Sequence of chain 1.A:
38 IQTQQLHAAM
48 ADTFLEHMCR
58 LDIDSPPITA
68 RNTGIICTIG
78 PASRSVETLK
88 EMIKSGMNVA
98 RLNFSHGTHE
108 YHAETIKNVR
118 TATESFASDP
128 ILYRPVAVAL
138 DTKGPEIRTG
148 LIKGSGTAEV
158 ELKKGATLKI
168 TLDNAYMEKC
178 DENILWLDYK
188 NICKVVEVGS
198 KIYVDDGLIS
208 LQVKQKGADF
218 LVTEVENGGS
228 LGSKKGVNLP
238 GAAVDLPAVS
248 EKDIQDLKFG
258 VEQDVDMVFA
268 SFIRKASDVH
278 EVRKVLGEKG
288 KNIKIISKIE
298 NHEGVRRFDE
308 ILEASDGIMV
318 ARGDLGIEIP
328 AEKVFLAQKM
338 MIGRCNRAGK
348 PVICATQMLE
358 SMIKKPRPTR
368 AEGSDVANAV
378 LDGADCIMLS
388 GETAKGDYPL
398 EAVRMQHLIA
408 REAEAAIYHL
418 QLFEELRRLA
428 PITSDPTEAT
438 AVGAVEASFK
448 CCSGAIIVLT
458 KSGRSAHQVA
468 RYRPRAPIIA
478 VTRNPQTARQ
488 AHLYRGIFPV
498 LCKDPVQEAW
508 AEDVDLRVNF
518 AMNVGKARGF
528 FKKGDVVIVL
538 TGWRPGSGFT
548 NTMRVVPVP

A small-molecule ligand and the protein it binds are described below.
Small molecule (SMILES): O=P(O)(O)OC[C@H]1O[C@](O)(COP(=O)(O)O)[C@@H](O)[C@@H]1O

Binding-site contacts:
Ligand atom O5P contacts residue SER459 of chain 1.A at 2.7 Å (h-bond).
Ligand atom O6P contacts residue THR457 of chain 1.A at 2.7 Å (h-bond).
Ligand atom O4 contacts residue GLY545 of chain 1.A at 3.7 Å.
Ligand atom O4 contacts residue GLY543 of chain 1.A at 2.7 Å (h-bond).
Ligand atom C4 contacts residue THR547 of chain 1.A at 3.6 Å.
Ligand atom O4 contacts residue PHE546 of chain 1.A at 2.9 Å (h-bond).
Ligand atom P2 contacts residue SER462 of chain 1.A at 3.6 Å.
Ligand atom C3 contacts residue ARG541 of chain 1.A at 3.4 Å.
Ligand atom O3 contacts residue GLY539 of chain 1.A at 3.0 Å.
Ligand atom O1P contacts residue ARG514 of chain 1.A at 2.8 Å (salt-bridge).
Ligand atom O2 contacts residue LEU456 of chain 1.A at 3.7 Å.
Ligand atom C6 contacts residue THR547 of chain 1.A at 3.4 Å.
Ligand atom O4P contacts residue GLY545 of chain 1.A at 2.8 Å (h-bond).
Ligand atom C6 contacts residue LEU456 of chain 1.A at 3.5 Å (hydrophobic).
Ligand atom O2P contacts residue ARG514 of chain 1.A at 2.8 Å (salt-bridge).
Ligand atom O4P contacts residue SER544 of chain 1.A at 3.3 Å.
Ligand atom O3 contacts residue ARG541 of chain 1.A at 2.7 Å (salt-bridge).
Ligand atom O4 contacts residue THR547 of chain 1.A at 3.5 Å (h-bond).
Ligand atom O3 contacts residue TRP507 of chain 1.A at 3.7 Å.
Ligand atom C6 contacts residue SER462 of chain 1.A at 3.7 Å.
Ligand atom O2 contacts residue GLY539 of chain 1.A at 3.3 Å (h-bond).
Ligand atom O6 contacts residue THR457 of chain 1.A at 3.6 Å.
Ligand atom O5P contacts residue THR457 of chain 1.A at 3.7 Å.
Ligand atom O3P contacts residue GLY543 of chain 1.A at 2.8 Å (h-bond).
Ligand atom P2 contacts residue THR457 of chain 1.A at 3.6 Å.
Ligand atom C3 contacts residue GLY543 of chain 1.A at 3.4 Å.
Ligand atom O5 contacts residue LEU456 of chain 1.A at 3.6 Å.
Ligand atom O5P contacts residue SER544 of chain 1.A at 2.8 Å (h-bond).
Ligand atom C5 contacts residue GLY543 of chain 1.A at 3.4 Å.
Ligand atom O6P contacts residue SER462 of chain 1.A at 2.6 Å (h-bond).
Ligand atom O1P contacts residue TRP507 of chain 1.A at 2.8 Å (h-bond).
Ligand atom O5P contacts residue LYS458 of chain 1.A at 3.4 Å (salt-bridge).
Ligand atom O1 contacts residue GLY543 of chain 1.A at 3.7 Å.
Ligand atom C4 contacts residue GLY543 of chain 1.A at 3.3 Å.
Ligand atom O6 contacts residue LYS458 of chain 1.A at 3.2 Å (salt-bridge).
Ligand atom O2P contacts residue LYS458 of chain 1.A at 3.5 Å.
Ligand atom O3P contacts residue PRO542 of chain 1.A at 3.5 Å.
Ligand atom O4P contacts residue SER462 of chain 1.A at 3.6 Å.
Ligand atom P1 contacts residue ARG514 of chain 1.A at 3.8 Å.
Ligand atom O3P contacts residue LYS458 of chain 1.A at 3.4 Å.